Binding-site contacts:
Ligand atom C3 contacts residue ASN154 of chain 45.C at 3.8 Å.
Ligand atom N2 contacts residue ASN154 of chain 45.C at 2.9 Å (h-bond).
Ligand atom C7 contacts residue ASN154 of chain 45.C at 4.0 Å.
Ligand atom C8 contacts residue ASN154 of chain 45.C at 4.2 Å.
Ligand atom O5 contacts residue SER157 of chain 45.C at 3.8 Å.
Ligand atom C2 contacts residue ASN154 of chain 45.C at 2.4 Å.
Ligand atom C1 contacts residue ASN154 of chain 45.C at 1.4 Å.
Ligand atom O5 contacts residue ASN154 of chain 45.C at 2.4 Å (h-bond).
Ligand atom C5 contacts residue ASN154 of chain 45.C at 3.7 Å.
Ligand atom C4 contacts residue ASN154 of chain 45.C at 4.2 Å.
Ligand atom C1 contacts residue SER157 of chain 45.C at 3.9 Å.

The small molecule below binds the protein below.
Small molecule (SMILES): CC(=O)N[C@@H]1[C@@H](O)[C@H](O)[C@@H](CO)O[C@H]1O

Sequence of chain 45.C:
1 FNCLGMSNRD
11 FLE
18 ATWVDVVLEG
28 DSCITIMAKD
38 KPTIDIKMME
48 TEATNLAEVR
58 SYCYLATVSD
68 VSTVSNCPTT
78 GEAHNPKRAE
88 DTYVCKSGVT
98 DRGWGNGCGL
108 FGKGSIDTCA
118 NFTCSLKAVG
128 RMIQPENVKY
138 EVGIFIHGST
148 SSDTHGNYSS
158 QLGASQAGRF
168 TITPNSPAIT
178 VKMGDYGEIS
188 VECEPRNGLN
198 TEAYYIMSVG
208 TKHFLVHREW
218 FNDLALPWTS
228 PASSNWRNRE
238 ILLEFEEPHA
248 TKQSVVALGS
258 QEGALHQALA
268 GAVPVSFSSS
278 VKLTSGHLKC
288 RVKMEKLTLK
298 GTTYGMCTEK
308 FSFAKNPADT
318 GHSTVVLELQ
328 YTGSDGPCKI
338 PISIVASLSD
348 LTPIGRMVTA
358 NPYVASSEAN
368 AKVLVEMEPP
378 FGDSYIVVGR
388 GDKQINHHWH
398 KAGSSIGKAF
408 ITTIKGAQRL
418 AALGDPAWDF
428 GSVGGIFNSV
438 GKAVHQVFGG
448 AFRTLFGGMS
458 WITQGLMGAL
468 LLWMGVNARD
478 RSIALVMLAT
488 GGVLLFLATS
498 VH